Sequence of chain 1.E:
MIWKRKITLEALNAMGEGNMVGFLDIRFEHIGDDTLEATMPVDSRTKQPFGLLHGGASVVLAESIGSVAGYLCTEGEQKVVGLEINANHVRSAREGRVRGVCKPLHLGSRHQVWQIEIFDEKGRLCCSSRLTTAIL

The small molecule below binds the protein below.
Small molecule (SMILES): CCCCCCCCCC(=O)CSCCNC(=O)CCNC(=O)[C@H](O)C(C)(C)CO[P](=O)(O)O[P](=O)(O)OC[C@H]1O[C@H](n2cnc3c(N)ncnc32)[C@@H](O)[C@H]1OP(=O)(O)O

Sequence of chain 1.F:
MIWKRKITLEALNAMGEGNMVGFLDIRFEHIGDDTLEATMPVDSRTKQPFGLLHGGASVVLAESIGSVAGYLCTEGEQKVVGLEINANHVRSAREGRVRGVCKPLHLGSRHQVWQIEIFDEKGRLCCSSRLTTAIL

Binding-site contacts:
Ligand atom CCD contacts residue PRO49 of chain 1.E at 3.5 Å (hydrophobic).
Ligand atom CEP contacts residue LEU83 of chain 1.F at 3.3 Å (hydrophobic).
Ligand atom N8P contacts residue HIS89 of chain 1.E at 3.0 Å (h-bond).
Ligand atom CBX contacts residue GLY55 of chain 1.E at 3.5 Å.
Ligand atom CCE contacts residue VAL21 of chain 1.F at 3.8 Å (hydrophobic).
Ligand atom C5P contacts residue HIS89 of chain 1.E at 3.6 Å.
Ligand atom CCF contacts residue LEU12 of chain 1.F at 3.3 Å (hydrophobic).
Ligand atom N4P contacts residue HIS89 of chain 1.E at 3.4 Å.
Ligand atom CCG contacts residue MET15 of chain 1.F at 3.6 Å (hydrophobic).
Ligand atom C9P contacts residue VAL90 of chain 1.E at 3.5 Å (hydrophobic).
Ligand atom OAP contacts residue VAL90 of chain 1.E at 2.7 Å (h-bond).
Ligand atom O9A contacts residue LEU136 of chain 1.F at 3.2 Å.
Ligand atom C7P contacts residue ARG91 of chain 1.E at 3.6 Å.
Ligand atom OCH contacts residue HIS54 of chain 1.E at 3.6 Å.
Ligand atom OCH contacts residue GLY55 of chain 1.E at 3.2 Å (h-bond).
Ligand atom CBY contacts residue SER67 of chain 1.F at 3.5 Å.
Ligand atom N4P contacts residue VAL81 of chain 1.F at 3.7 Å.
Ligand atom S1P contacts residue SER67 of chain 1.F at 3.6 Å (h-bond).
Ligand atom CCG contacts residue VAL68 of chain 1.F at 3.7 Å (hydrophobic).
Ligand atom CBX contacts residue GLN48 of chain 1.E at 3.7 Å.
Ligand atom S1P contacts residue GLY82 of chain 1.F at 3.8 Å.
Ligand atom CAP contacts residue VAL90 of chain 1.E at 3.3 Å (hydrophobic).
Ligand atom C7P contacts residue HIS89 of chain 1.E at 3.5 Å.
Ligand atom S1P contacts residue GLU63 of chain 1.F at 3.1 Å (salt-bridge).
Ligand atom N4P contacts residue GLY82 of chain 1.F at 2.9 Å (h-bond).
Ligand atom C7P contacts residue SER92 of chain 1.E at 3.8 Å.
Ligand atom CCC contacts residue VAL68 of chain 1.F at 3.8 Å (hydrophobic).
Ligand atom N8P contacts residue ARG91 of chain 1.E at 3.4 Å (salt-bridge).
Ligand atom N8P contacts residue VAL90 of chain 1.E at 3.3 Å.
Ligand atom CCG contacts residue LEU12 of chain 1.F at 3.6 Å (hydrophobic).
Ligand atom CBW contacts residue GLY55 of chain 1.E at 3.4 Å.
Ligand atom C2P contacts residue GLY82 of chain 1.F at 3.4 Å.
Ligand atom C3P contacts residue HIS89 of chain 1.E at 3.5 Å.
Ligand atom C2P contacts residue GLU63 of chain 1.F at 3.0 Å.
Ligand atom C3P contacts residue GLY82 of chain 1.F at 3.6 Å.
Ligand atom CBW contacts residue GLU63 of chain 1.F at 2.8 Å.
Ligand atom OCH contacts residue GLN48 of chain 1.E at 2.5 Å (h-bond).
Ligand atom C6P contacts residue VAL81 of chain 1.F at 3.4 Å (hydrophobic).
Ligand atom C2P contacts residue HIS89 of chain 1.E at 3.3 Å.
Ligand atom CCF contacts residue PHE28 of chain 1.F at 3.6 Å (hydrophobic).